Sequence of chain 1.A:
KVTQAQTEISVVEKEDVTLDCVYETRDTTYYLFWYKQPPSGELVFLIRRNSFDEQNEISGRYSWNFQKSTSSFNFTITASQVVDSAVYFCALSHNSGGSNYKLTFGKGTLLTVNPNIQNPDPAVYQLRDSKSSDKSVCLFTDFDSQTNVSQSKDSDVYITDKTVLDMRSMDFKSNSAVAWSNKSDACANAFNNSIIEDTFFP

Binding-site contacts:
Ligand atom C7 contacts residue THR71 of chain 1.A at 4.5 Å.
Ligand atom C6 contacts residue THR71 of chain 1.A at 4.1 Å.
Ligand atom C1 contacts residue ASP21 of chain 1.A at 3.9 Å.
Ligand atom N2 contacts residue ASN75 of chain 1.A at 2.9 Å (h-bond).
Ligand atom C7 contacts residue GLN68 of chain 1.A at 3.9 Å.
Ligand atom C7 contacts residue ASN75 of chain 1.A at 3.4 Å.
Ligand atom C2 contacts residue ASN75 of chain 1.A at 2.5 Å.
Ligand atom C3 contacts residue SER73 of chain 1.A at 4.5 Å.
Ligand atom C8 contacts residue GLN68 of chain 1.A at 3.2 Å.
Ligand atom C6 contacts residue ASP21 of chain 1.A at 3.6 Å.
Ligand atom C8 contacts residue THR71 of chain 1.A at 3.8 Å.
Ligand atom C7 contacts residue SER73 of chain 1.A at 4.1 Å.
Ligand atom O6 contacts residue THR71 of chain 1.A at 3.3 Å.
Ligand atom C1 contacts residue ASN75 of chain 1.A at 1.4 Å.
Ligand atom C2 contacts residue THR71 of chain 1.A at 4.3 Å.
Ligand atom O5 contacts residue THR71 of chain 1.A at 4.1 Å.
Ligand atom O5 contacts residue ASP21 of chain 1.A at 3.0 Å (salt-bridge).
Ligand atom C5 contacts residue THR71 of chain 1.A at 4.4 Å.
Ligand atom O3 contacts residue THR71 of chain 1.A at 3.8 Å.
Ligand atom C8 contacts residue SER73 of chain 1.A at 4.2 Å.
Ligand atom N2 contacts residue THR71 of chain 1.A at 3.6 Å.
Ligand atom C1 contacts residue SER73 of chain 1.A at 3.4 Å.
Ligand atom C2 contacts residue SER73 of chain 1.A at 3.8 Å.
Ligand atom O7 contacts residue ASN75 of chain 1.A at 3.6 Å (h-bond).
Ligand atom N2 contacts residue GLN68 of chain 1.A at 3.7 Å.
Ligand atom N2 contacts residue SER73 of chain 1.A at 3.2 Å (h-bond).
Ligand atom C3 contacts residue THR71 of chain 1.A at 3.8 Å.
Ligand atom C5 contacts residue ASP21 of chain 1.A at 4.1 Å.
Ligand atom C5 contacts residue ASN75 of chain 1.A at 3.6 Å.
Ligand atom O5 contacts residue ASN75 of chain 1.A at 2.4 Å (h-bond).
Ligand atom C4 contacts residue ASN75 of chain 1.A at 4.3 Å.
Ligand atom C3 contacts residue ASN75 of chain 1.A at 3.8 Å.

A small-molecule ligand and the protein it binds are described below.
Small molecule (SMILES): CC(=O)N[C@H]1[C@H](O[C@H]2[C@H](O)[C@@H](NC(C)=O)CO[C@@H]2CO)O[C@H](CO)[C@@H](O)[C@@H]1O